Sequence of chain 2.A:
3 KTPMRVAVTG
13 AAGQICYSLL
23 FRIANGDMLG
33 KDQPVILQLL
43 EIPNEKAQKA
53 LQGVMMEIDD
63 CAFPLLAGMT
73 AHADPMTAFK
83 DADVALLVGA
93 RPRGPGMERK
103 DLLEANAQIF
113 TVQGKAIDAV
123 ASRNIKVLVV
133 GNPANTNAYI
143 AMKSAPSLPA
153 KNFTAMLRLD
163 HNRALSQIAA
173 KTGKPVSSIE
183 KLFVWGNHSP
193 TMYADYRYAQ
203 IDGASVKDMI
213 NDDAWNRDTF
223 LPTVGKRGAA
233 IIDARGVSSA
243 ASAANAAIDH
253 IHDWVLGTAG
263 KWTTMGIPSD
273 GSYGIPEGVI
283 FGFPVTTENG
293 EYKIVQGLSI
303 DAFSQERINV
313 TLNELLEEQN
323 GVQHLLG

Binding-site contacts:
Ligand atom O3 contacts residue SER191 of chain 2.A at 4.4 Å.
Ligand atom O4 contacts residue PRO192 of chain 2.A at 3.7 Å.
Ligand atom O3 contacts residue ASP162 of chain 2.A at 4.0 Å.
Ligand atom O5 contacts residue ARG229 of chain 2.A at 3.5 Å (salt-bridge).
Ligand atom O1 contacts residue SER241 of chain 2.A at 4.4 Å.
Ligand atom O5 contacts residue LYS228 of chain 2.A at 3.7 Å.
Ligand atom O2 contacts residue SER241 of chain 2.A at 3.2 Å (h-bond).
Ligand atom C1 contacts residue NAD1 of chain 2.C at 4.1 Å.
Ligand atom C4 contacts residue GLY227 of chain 2.A at 3.4 Å.
Ligand atom O2 contacts residue GLY230 of chain 2.A at 3.3 Å.
Ligand atom O1 contacts residue LEU161 of chain 2.A at 3.4 Å.
Ligand atom C2 contacts residue GLY230 of chain 2.A at 3.7 Å.
Ligand atom C1 contacts residue LEU161 of chain 2.A at 4.4 Å (hydrophobic).
Ligand atom O5 contacts residue GLY230 of chain 2.A at 2.9 Å (h-bond).
Ligand atom O5 contacts residue ARG165 of chain 2.A at 3.8 Å.
Ligand atom C4 contacts residue GLY230 of chain 2.A at 4.0 Å.
Ligand atom C4 contacts residue ARG165 of chain 2.A at 3.8 Å.
Ligand atom O4 contacts residue GLY227 of chain 2.A at 2.9 Å (h-bond).
Ligand atom O2 contacts residue NAD1 of chain 2.C at 3.6 Å.
Ligand atom O4 contacts residue SER191 of chain 2.A at 3.7 Å.
Ligand atom O2 contacts residue ARG165 of chain 2.A at 3.2 Å (salt-bridge).
Ligand atom O1 contacts residue GLY230 of chain 2.A at 4.3 Å.
Ligand atom C1 contacts residue GLY230 of chain 2.A at 3.6 Å.
Ligand atom O3 contacts residue HIS190 of chain 2.A at 3.0 Å (h-bond).
Ligand atom O3 contacts residue ARG165 of chain 2.A at 4.3 Å.
Ligand atom C1 contacts residue HIS190 of chain 2.A at 4.3 Å.
Ligand atom O1 contacts residue ARG165 of chain 2.A at 2.6 Å (salt-bridge).
Ligand atom O1 contacts residue NAD1 of chain 2.C at 3.9 Å.
Ligand atom C3 contacts residue ARG165 of chain 2.A at 3.8 Å.
Ligand atom C2 contacts residue HIS190 of chain 2.A at 4.5 Å.
Ligand atom C1 contacts residue ARG165 of chain 2.A at 3.2 Å.
Ligand atom C3 contacts residue HIS190 of chain 2.A at 4.0 Å.
Ligand atom O5 contacts residue VAL226 of chain 2.A at 4.3 Å.
Ligand atom C2 contacts residue ARG165 of chain 2.A at 4.0 Å.
Ligand atom O1 contacts residue HIS190 of chain 2.A at 3.5 Å (h-bond).
Ligand atom O5 contacts residue ALA231 of chain 2.A at 4.0 Å.
Ligand atom C1 contacts residue SER241 of chain 2.A at 4.2 Å.
Ligand atom O5 contacts residue GLY227 of chain 2.A at 3.1 Å (h-bond).

The protein below binds the small molecule below.
Small molecule (SMILES): O=C([O-])CC(=O)C(=O)O